A protein and the small-molecule ligand that binds it are described below.
Small molecule (SMILES): OC[C@@]1(O)OC[C@H](O)[C@@H]1O

Binding-site contacts:
Ligand atom C5 contacts residue ARG19 of chain 4.A at 4.2 Å.
Ligand atom C5 contacts residue ASN46 of chain 4.A at 3.4 Å.
Ligand atom O2 contacts residue ARG19 of chain 4.A at 3.7 Å.
Ligand atom C2 contacts residue ASP47 of chain 4.A at 3.9 Å.
Ligand atom C1 contacts residue ASP47 of chain 4.A at 4.5 Å.
Ligand atom C3 contacts residue VAL45 of chain 4.A at 3.5 Å (hydrophobic).
Ligand atom O5 contacts residue ASP47 of chain 4.A at 2.7 Å (salt-bridge).
Ligand atom C4 contacts residue ASN46 of chain 4.A at 4.4 Å.
Ligand atom C4 contacts residue VAL45 of chain 4.A at 3.7 Å (hydrophobic).
Ligand atom C5 contacts residue TYR22 of chain 4.A at 3.3 Å (hydrophobic).
Ligand atom C5 contacts residue VAL45 of chain 4.A at 4.1 Å (hydrophobic).
Ligand atom C5 contacts residue ASP47 of chain 4.A at 3.2 Å.
Ligand atom O4 contacts residue ARG27 of chain 4.A at 3.6 Å.
Ligand atom C2 contacts residue VAL45 of chain 4.A at 3.9 Å (hydrophobic).
Ligand atom O5 contacts residue ASP23 of chain 4.A at 4.3 Å.
Ligand atom C4 contacts residue ASP23 of chain 4.A at 4.0 Å.
Ligand atom O4 contacts residue VAL26 of chain 4.A at 4.4 Å.
Ligand atom C1 contacts residue VAL45 of chain 4.A at 3.6 Å (hydrophobic).
Ligand atom O2 contacts residue ASP23 of chain 4.A at 3.9 Å.
Ligand atom C2 contacts residue ARG19 of chain 4.A at 4.4 Å.
Ligand atom O2 contacts residue ASP47 of chain 4.A at 4.2 Å.
Ligand atom C4 contacts residue TYR22 of chain 4.A at 4.4 Å (hydrophobic).
Ligand atom C3 contacts residue ARG27 of chain 4.A at 4.5 Å.
Ligand atom O5 contacts residue ARG19 of chain 4.A at 3.8 Å.
Ligand atom O4 contacts residue ASP23 of chain 4.A at 3.0 Å (salt-bridge).
Ligand atom O3 contacts residue ARG27 of chain 4.A at 3.3 Å (salt-bridge).
Ligand atom C5 contacts residue ASP23 of chain 4.A at 3.9 Å.
Ligand atom O2 contacts residue ARG27 of chain 4.A at 4.3 Å.
Ligand atom O4 contacts residue TYR22 of chain 4.A at 4.4 Å.
Ligand atom C4 contacts residue VAL26 of chain 4.A at 4.2 Å (hydrophobic).
Ligand atom C1 contacts residue ASN46 of chain 4.A at 4.3 Å.
Ligand atom O5 contacts residue TYR22 of chain 4.A at 4.2 Å.
Ligand atom O5 contacts residue VAL45 of chain 4.A at 4.1 Å.
Ligand atom O3 contacts residue ASP23 of chain 4.A at 4.5 Å.
Ligand atom O1 contacts residue ASP47 of chain 4.A at 3.8 Å.
Ligand atom O5 contacts residue ASN46 of chain 4.A at 3.6 Å.
Ligand atom O1 contacts residue VAL45 of chain 4.A at 4.4 Å.
Ligand atom O1 contacts residue ASN46 of chain 4.A at 4.3 Å.

Sequence of chain 4.A:
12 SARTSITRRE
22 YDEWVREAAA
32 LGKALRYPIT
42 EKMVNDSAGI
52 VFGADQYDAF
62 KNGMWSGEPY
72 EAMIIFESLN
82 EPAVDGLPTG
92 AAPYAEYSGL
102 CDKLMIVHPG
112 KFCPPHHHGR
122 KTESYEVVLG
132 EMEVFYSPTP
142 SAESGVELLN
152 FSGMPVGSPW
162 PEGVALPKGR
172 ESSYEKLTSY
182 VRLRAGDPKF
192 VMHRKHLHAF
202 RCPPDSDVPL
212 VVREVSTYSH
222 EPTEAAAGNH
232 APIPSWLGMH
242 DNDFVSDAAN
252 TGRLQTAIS